Sequence of chain 1.D:
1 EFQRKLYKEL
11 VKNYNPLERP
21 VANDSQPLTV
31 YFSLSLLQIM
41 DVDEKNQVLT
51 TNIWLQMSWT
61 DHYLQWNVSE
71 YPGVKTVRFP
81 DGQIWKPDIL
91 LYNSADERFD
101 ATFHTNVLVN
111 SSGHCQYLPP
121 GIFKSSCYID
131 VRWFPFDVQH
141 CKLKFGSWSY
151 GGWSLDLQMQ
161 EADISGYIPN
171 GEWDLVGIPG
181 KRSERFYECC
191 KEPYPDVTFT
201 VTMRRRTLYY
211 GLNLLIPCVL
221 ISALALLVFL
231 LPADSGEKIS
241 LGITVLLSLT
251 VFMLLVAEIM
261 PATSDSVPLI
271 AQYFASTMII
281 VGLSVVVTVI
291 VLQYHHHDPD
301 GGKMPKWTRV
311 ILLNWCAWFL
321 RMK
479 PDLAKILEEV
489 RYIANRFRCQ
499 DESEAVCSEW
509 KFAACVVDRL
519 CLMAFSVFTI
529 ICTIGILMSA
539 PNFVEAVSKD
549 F

Binding-site contacts:
Ligand atom C5 contacts residue SER25 of chain 1.D at 4.0 Å.
Ligand atom C4 contacts residue GLN26 of chain 1.D at 4.4 Å.
Ligand atom C6 contacts residue SER25 of chain 1.D at 4.0 Å.
Ligand atom C1 contacts residue ASN23 of chain 1.D at 1.4 Å.
Ligand atom O7 contacts residue ASN23 of chain 1.D at 4.3 Å.
Ligand atom O5 contacts residue GLN26 of chain 1.D at 2.6 Å (h-bond).
Ligand atom C3 contacts residue ASN23 of chain 1.D at 3.8 Å.
Ligand atom O5 contacts residue SER25 of chain 1.D at 3.8 Å.
Ligand atom C1 contacts residue SER25 of chain 1.D at 4.3 Å.
Ligand atom C5 contacts residue ASN23 of chain 1.D at 3.6 Å.
Ligand atom O5 contacts residue ASN23 of chain 1.D at 2.4 Å (h-bond).
Ligand atom C2 contacts residue ASN23 of chain 1.D at 2.4 Å.
Ligand atom O6 contacts residue GLN26 of chain 1.D at 2.8 Å (h-bond).
Ligand atom C1 contacts residue GLN26 of chain 1.D at 3.8 Å.
Ligand atom N2 contacts residue ASN23 of chain 1.D at 2.9 Å (h-bond).
Ligand atom C5 contacts residue GLN26 of chain 1.D at 3.5 Å.
Ligand atom C8 contacts residue ASN23 of chain 1.D at 3.4 Å.
Ligand atom C4 contacts residue ASN23 of chain 1.D at 4.2 Å.
Ligand atom C6 contacts residue GLN26 of chain 1.D at 3.1 Å.
Ligand atom C7 contacts residue ASN23 of chain 1.D at 3.5 Å.

This protein binds this small molecule.
Small molecule (SMILES): CC(=O)N[C@H]1[C@H](O[C@H]2[C@H](O)[C@@H](NC(C)=O)CO[C@@H]2CO)O[C@H](CO)[C@@H](O)[C@@H]1O